This small molecule binds to this protein.
Small molecule (SMILES): O=[N+]([O-])c1ccc(O[C@@H]2O[C@H](CO)[C@@H](O)[C@H](O)[C@H]2F)c([N+](=O)[O-])c1

Binding-site contacts:
Ligand atom C6 contacts residue ARG136 of chain 3.A at 3.3 Å.
Ligand atom C6 contacts residue GLN140 of chain 3.A at 4.0 Å.
Ligand atom C4 contacts residue ARG136 of chain 3.A at 3.9 Å.
Ligand atom O11 contacts residue GLN140 of chain 3.A at 4.2 Å.
Ligand atom C12 contacts residue GLN140 of chain 3.A at 3.9 Å.
Ligand atom N2 contacts residue GLN140 of chain 3.A at 3.7 Å.
Ligand atom O22 contacts residue GLN140 of chain 3.A at 4.0 Å.
Ligand atom O12 contacts residue VAL143 of chain 3.A at 3.5 Å.
Ligand atom O11 contacts residue VAL143 of chain 3.A at 3.6 Å.
Ligand atom C13 contacts residue GLN140 of chain 3.A at 4.0 Å.
Ligand atom C3 contacts residue ARG136 of chain 3.A at 3.9 Å.
Ligand atom O5 contacts residue GLN140 of chain 3.A at 3.6 Å.
Ligand atom C5 contacts residue GLN140 of chain 3.A at 4.5 Å.
Ligand atom C5 contacts residue ARG136 of chain 3.A at 4.3 Å.
Ligand atom O3 contacts residue VAL198 of chain 3.A at 4.1 Å.
Ligand atom C2 contacts residue LEU202 of chain 3.A at 3.6 Å (hydrophobic).
Ligand atom C6 contacts residue ARG137 of chain 3.A at 4.0 Å.
Ligand atom C14 contacts residue GLN140 of chain 3.A at 3.5 Å.
Ligand atom N1 contacts residue VAL143 of chain 3.A at 4.0 Å.
Ligand atom C11 contacts residue GLN140 of chain 3.A at 3.9 Å.
Ligand atom O3 contacts residue LEU202 of chain 3.A at 4.4 Å.
Ligand atom F contacts residue LEU202 of chain 3.A at 3.5 Å.
Ligand atom O3 contacts residue ARG136 of chain 3.A at 2.8 Å (salt-bridge).
Ligand atom C16 contacts residue GLN140 of chain 3.A at 3.6 Å.
Ligand atom O6 contacts residue ARG136 of chain 3.A at 4.1 Å.
Ligand atom O21 contacts residue GLN140 of chain 3.A at 4.0 Å.
Ligand atom O6 contacts residue ARG137 of chain 3.A at 3.8 Å.
Ligand atom C15 contacts residue GLN140 of chain 3.A at 3.4 Å.
Ligand atom O11 contacts residue LEU202 of chain 3.A at 3.6 Å.
Ligand atom O1 contacts residue LEU202 of chain 3.A at 4.3 Å.
Ligand atom O4 contacts residue ARG136 of chain 3.A at 2.8 Å (salt-bridge).
Ligand atom O1 contacts residue GLN140 of chain 3.A at 4.2 Å.
Ligand atom O6 contacts residue GLN140 of chain 3.A at 2.9 Å (h-bond).

Sequence of chain 3.A:
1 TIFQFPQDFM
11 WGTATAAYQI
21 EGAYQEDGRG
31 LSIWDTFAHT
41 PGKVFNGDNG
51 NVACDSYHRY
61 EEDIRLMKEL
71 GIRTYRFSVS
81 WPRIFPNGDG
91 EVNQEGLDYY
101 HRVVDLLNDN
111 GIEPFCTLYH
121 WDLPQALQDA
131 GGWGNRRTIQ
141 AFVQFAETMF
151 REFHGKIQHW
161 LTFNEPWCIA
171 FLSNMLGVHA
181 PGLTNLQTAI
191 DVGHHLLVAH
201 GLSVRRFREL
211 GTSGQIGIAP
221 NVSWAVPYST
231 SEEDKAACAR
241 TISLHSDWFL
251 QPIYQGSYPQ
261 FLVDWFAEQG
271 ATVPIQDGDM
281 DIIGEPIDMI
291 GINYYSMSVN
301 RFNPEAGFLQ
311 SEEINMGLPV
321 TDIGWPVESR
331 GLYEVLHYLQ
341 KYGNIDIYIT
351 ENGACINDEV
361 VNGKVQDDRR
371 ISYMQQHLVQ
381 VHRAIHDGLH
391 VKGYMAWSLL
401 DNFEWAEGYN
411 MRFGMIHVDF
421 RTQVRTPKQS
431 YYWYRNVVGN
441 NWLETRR